Binding-site contacts:
Ligand atom N5 contacts residue VAL75 of chain 1.A at 3.9 Å.
Ligand atom C27 contacts residue ARG148 of chain 1.A at 3.7 Å.
Ligand atom C23 contacts residue LEU102 of chain 1.A at 3.6 Å (hydrophobic).
Ligand atom C30 contacts residue PHE157 of chain 1.A at 3.6 Å (hydrophobic).
Ligand atom C1 contacts residue ILE50 of chain 1.A at 3.7 Å (hydrophobic).
Ligand atom C28 contacts residue GLU73 of chain 1.A at 3.5 Å.
Ligand atom C1 contacts residue TYR106 of chain 1.A at 3.9 Å (hydrophobic).
Ligand atom C30 contacts residue PHE116 of chain 1.A at 3.4 Å (hydrophobic).
Ligand atom C2 contacts residue ILE220 of chain 1.A at 3.6 Å (hydrophobic).
Ligand atom C29 contacts residue ASP153 of chain 1.A at 3.7 Å.
Ligand atom N5 contacts residue PHE157 of chain 1.A at 3.9 Å.
Ligand atom N7 contacts residue PHE157 of chain 1.A at 3.2 Å.
Ligand atom C1 contacts residue GLU217 of chain 1.A at 3.6 Å.
Ligand atom C22 contacts residue TYR106 of chain 1.A at 3.8 Å (hydrophobic).
Ligand atom S1 contacts residue TYR224 of chain 1.A at 3.7 Å.
Ligand atom C25 contacts residue PHE157 of chain 1.A at 3.5 Å (hydrophobic).
Ligand atom C21 contacts residue TYR106 of chain 1.A at 3.4 Å (hydrophobic).
Ligand atom C3 contacts residue TYR106 of chain 1.A at 3.6 Å (hydrophobic).
Ligand atom S1 contacts residue PHE116 of chain 1.A at 3.7 Å.
Ligand atom C23 contacts residue PHE116 of chain 1.A at 3.9 Å (hydrophobic).
Ligand atom N7 contacts residue GLN117 of chain 1.A at 3.1 Å (h-bond).
Ligand atom C24 contacts residue TYR224 of chain 1.A at 3.9 Å (hydrophobic).
Ligand atom C28 contacts residue ASP153 of chain 1.A at 3.7 Å.
Ligand atom C23 contacts residue TYR106 of chain 1.A at 3.8 Å (hydrophobic).
Ligand atom N6 contacts residue ASP153 of chain 1.A at 2.9 Å (salt-bridge).
Ligand atom C27 contacts residue VAL75 of chain 1.A at 3.9 Å (hydrophobic).
Ligand atom C1 contacts residue ILE220 of chain 1.A at 3.5 Å (hydrophobic).
Ligand atom C12 contacts residue PRO221 of chain 1.A at 3.9 Å (hydrophobic).
Ligand atom C29 contacts residue PHE157 of chain 1.A at 3.6 Å (hydrophobic).
Ligand atom N6 contacts residue GLN117 of chain 1.A at 3.0 Å (h-bond).
Ligand atom N6 contacts residue PHE157 of chain 1.A at 3.7 Å.
Ligand atom C20 contacts residue TYR106 of chain 1.A at 3.7 Å (hydrophobic).
Ligand atom C30 contacts residue GLN117 of chain 1.A at 3.5 Å.
Ligand atom C28 contacts residue VAL75 of chain 1.A at 3.8 Å (hydrophobic).
Ligand atom C28 contacts residue PHE157 of chain 1.A at 3.8 Å (hydrophobic).
Ligand atom C26 contacts residue PHE157 of chain 1.A at 3.4 Å (hydrophobic).
Ligand atom C2 contacts residue ILE50 of chain 1.A at 3.5 Å (hydrophobic).
Ligand atom C29 contacts residue GLN117 of chain 1.A at 3.8 Å.
Ligand atom C25 contacts residue PHE116 of chain 1.A at 3.5 Å (hydrophobic).
Ligand atom C27 contacts residue GLU73 of chain 1.A at 3.6 Å.

Sequence of chain 1.A:
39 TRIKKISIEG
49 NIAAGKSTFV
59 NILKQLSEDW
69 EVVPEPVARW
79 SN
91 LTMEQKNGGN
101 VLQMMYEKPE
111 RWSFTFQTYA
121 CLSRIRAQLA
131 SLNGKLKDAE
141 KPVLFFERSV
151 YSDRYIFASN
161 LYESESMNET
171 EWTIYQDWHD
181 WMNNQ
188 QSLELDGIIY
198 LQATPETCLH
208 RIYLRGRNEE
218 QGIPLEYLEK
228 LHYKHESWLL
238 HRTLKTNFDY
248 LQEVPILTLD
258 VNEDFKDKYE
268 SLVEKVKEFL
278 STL

The small molecule below binds the protein below.
Small molecule (SMILES): CCCN(c1nc(-c2nccc(N)n2)cs1)c1cc(-c2ccc(CCN3CCN(C)CC3)cc2)ccc1C